Binding-site contacts:
Ligand atom C3 contacts residue THR21 of chain 1.K at 3.9 Å.
Ligand atom O19 contacts residue ALA46 of chain 1.K at 3.8 Å.
Ligand atom C16 contacts residue GLY47 of chain 1.K at 3.6 Å.
Ligand atom C16 contacts residue LYS33 of chain 1.K at 4.0 Å.
Ligand atom O7 contacts residue GLY47 of chain 1.K at 3.5 Å (h-bond).
Ligand atom C4 contacts residue ARG19 of chain 1.K at 3.6 Å.
Ligand atom C5 contacts residue THR21 of chain 1.K at 3.5 Å.
Ligand atom C10 contacts residue LYS33 of chain 1.K at 4.0 Å.
Ligand atom C10 contacts residue THR1 of chain 1.K at 3.0 Å.
Ligand atom C11 contacts residue GLY47 of chain 1.K at 3.7 Å.
Ligand atom C20 contacts residue THR21 of chain 1.K at 3.1 Å.
Ligand atom C15 contacts residue ALA49 of chain 1.K at 3.8 Å (hydrophobic).
Ligand atom C10 contacts residue ARG19 of chain 1.K at 3.7 Å.
Ligand atom C16 contacts residue MET45 of chain 1.K at 3.6 Å (hydrophobic).
Ligand atom N8 contacts residue THR1 of chain 1.K at 3.7 Å.
Ligand atom O19 contacts residue GLY47 of chain 1.K at 3.0 Å (h-bond).
Ligand atom C12 contacts residue ALA49 of chain 1.K at 3.9 Å (hydrophobic).
Ligand atom N8 contacts residue GLY47 of chain 1.K at 3.0 Å (h-bond).
Ligand atom O19 contacts residue THR1 of chain 1.K at 2.3 Å (h-bond).
Ligand atom C14 contacts residue ALA49 of chain 1.K at 3.8 Å (hydrophobic).
Ligand atom C9 contacts residue THR1 of chain 1.K at 2.5 Å.
Ligand atom C15 contacts residue GLY47 of chain 1.K at 3.8 Å.
Ligand atom C4 contacts residue TYR170 of chain 1.K at 3.3 Å (hydrophobic).
Ligand atom C3 contacts residue THR1 of chain 1.K at 3.3 Å.
Ligand atom C6 contacts residue GLY47 of chain 1.K at 3.6 Å.
Ligand atom C13 contacts residue VAL31 of chain 1.K at 3.5 Å (hydrophobic).
Ligand atom C13 contacts residue ALA49 of chain 1.K at 3.6 Å (hydrophobic).
Ligand atom C1 contacts residue THR21 of chain 1.K at 3.9 Å.
Ligand atom C1 contacts residue TYR170 of chain 1.K at 4.0 Å (hydrophobic).
Ligand atom O17 contacts residue THR21 of chain 1.K at 3.6 Å.
Ligand atom C16 contacts residue THR1 of chain 1.K at 3.5 Å.
Ligand atom C15 contacts residue MET45 of chain 1.K at 3.4 Å (hydrophobic).
Ligand atom C11 contacts residue THR1 of chain 1.K at 3.8 Å.
Ligand atom O17 contacts residue ALA20 of chain 1.K at 3.4 Å.
Ligand atom O2 contacts residue THR1 of chain 1.K at 3.5 Å (h-bond).
Ligand atom O17 contacts residue ARG19 of chain 1.K at 3.6 Å.
Ligand atom C14 contacts residue MET45 of chain 1.K at 3.8 Å (hydrophobic).
Ligand atom C4 contacts residue THR21 of chain 1.K at 3.3 Å.
Ligand atom C18 contacts residue THR1 of chain 1.K at 1.4 Å.
Ligand atom C4 contacts residue THR1 of chain 1.K at 3.5 Å.

Sequence of chain 1.K:
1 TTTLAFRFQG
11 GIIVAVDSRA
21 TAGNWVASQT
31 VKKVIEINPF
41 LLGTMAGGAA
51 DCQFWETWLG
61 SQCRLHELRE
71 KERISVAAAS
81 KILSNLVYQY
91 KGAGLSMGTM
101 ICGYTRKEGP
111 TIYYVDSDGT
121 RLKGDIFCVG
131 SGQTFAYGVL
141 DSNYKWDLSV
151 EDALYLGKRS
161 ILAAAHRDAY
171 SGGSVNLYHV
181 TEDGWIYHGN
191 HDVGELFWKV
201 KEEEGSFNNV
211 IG

This small molecule binds to this protein.
Small molecule (SMILES): C[C@]12OCC[C@H]1C(=O)N[C@]2(C=O)[C@@H](O)[C@@H]1C=CCCC1